Sequence of chain 1.A:
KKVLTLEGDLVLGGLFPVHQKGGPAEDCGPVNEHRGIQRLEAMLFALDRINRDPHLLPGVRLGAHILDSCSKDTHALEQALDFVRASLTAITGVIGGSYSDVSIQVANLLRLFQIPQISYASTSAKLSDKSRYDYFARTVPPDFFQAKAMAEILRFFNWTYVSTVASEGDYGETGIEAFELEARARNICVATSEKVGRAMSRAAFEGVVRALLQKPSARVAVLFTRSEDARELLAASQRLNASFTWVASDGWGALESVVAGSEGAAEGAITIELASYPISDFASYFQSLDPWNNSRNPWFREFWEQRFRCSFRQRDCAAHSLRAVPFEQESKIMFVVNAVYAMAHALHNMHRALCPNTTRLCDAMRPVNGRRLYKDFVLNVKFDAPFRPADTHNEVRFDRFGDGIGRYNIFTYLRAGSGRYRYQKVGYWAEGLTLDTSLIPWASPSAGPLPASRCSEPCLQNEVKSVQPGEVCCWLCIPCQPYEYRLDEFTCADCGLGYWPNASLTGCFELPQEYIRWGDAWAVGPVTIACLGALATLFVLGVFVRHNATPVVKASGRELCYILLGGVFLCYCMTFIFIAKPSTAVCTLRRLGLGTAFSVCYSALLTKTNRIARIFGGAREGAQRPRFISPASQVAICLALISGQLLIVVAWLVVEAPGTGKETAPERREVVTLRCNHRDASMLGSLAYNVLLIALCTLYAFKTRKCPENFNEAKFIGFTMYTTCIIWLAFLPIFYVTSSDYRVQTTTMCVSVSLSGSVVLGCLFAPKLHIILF

Sequence of chain 1.B:
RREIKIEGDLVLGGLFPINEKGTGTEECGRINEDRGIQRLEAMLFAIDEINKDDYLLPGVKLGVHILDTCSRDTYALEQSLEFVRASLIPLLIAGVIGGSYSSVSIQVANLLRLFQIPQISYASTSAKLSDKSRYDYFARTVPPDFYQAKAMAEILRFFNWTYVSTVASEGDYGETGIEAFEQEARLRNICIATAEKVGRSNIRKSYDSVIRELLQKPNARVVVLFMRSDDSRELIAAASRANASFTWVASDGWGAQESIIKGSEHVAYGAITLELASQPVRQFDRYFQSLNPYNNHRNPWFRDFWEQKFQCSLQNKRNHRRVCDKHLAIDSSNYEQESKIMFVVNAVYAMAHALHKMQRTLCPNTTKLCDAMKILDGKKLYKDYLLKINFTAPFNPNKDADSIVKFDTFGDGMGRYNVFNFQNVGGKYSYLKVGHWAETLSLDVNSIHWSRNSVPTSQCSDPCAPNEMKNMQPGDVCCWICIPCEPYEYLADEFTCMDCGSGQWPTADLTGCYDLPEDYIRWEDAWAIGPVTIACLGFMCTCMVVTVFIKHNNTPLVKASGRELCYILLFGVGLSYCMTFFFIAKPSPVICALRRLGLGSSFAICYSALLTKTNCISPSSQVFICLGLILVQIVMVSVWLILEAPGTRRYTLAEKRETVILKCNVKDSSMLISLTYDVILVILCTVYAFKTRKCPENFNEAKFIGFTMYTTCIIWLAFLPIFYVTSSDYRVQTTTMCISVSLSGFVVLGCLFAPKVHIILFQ

Binding-site contacts:
Ligand atom C9 contacts residue VAL800 of chain 1.B at 3.7 Å (hydrophobic).
Ligand atom C25 contacts residue ALA793 of chain 1.B at 4.4 Å (hydrophobic).
Ligand atom C6 contacts residue VAL800 of chain 1.B at 4.2 Å (hydrophobic).
Ligand atom C26 contacts residue ALA793 of chain 1.B at 4.0 Å (hydrophobic).
Ligand atom C23 contacts residue ALA767 of chain 1.A at 4.1 Å (hydrophobic).
Ligand atom C16 contacts residue PRO796 of chain 1.B at 4.1 Å (hydrophobic).
Ligand atom C7 contacts residue VAL800 of chain 1.B at 4.3 Å (hydrophobic).
Ligand atom C26 contacts residue LEU792 of chain 1.B at 3.5 Å (hydrophobic).
Ligand atom C14 contacts residue PRO796 of chain 1.B at 4.1 Å (hydrophobic).
Ligand atom C15 contacts residue PRO796 of chain 1.B at 3.6 Å (hydrophobic).
Ligand atom C17 contacts residue ILE771 of chain 1.A at 4.1 Å (hydrophobic).
Ligand atom C18 contacts residue VAL788 of chain 1.A at 3.7 Å (hydrophobic).
Ligand atom C7 contacts residue PRO796 of chain 1.B at 4.2 Å (hydrophobic).
Ligand atom C1 contacts residue VAL800 of chain 1.B at 3.7 Å (hydrophobic).
Ligand atom C27 contacts residue ILE764 of chain 1.A at 4.0 Å (hydrophobic).
Ligand atom C8 contacts residue VAL800 of chain 1.B at 4.5 Å (hydrophobic).
Ligand atom C12 contacts residue THR785 of chain 1.A at 3.6 Å.
Ligand atom C5 contacts residue VAL800 of chain 1.B at 4.2 Å (hydrophobic).
Ligand atom C21 contacts residue THR785 of chain 1.A at 3.9 Å.
Ligand atom C13 contacts residue ILE771 of chain 1.A at 4.4 Å (hydrophobic).
Ligand atom C22 contacts residue ILE771 of chain 1.A at 4.3 Å (hydrophobic).
Ligand atom C27 contacts residue LEU792 of chain 1.A at 3.7 Å (hydrophobic).
Ligand atom C21 contacts residue SER789 of chain 1.A at 3.4 Å.
Ligand atom C20 contacts residue SER789 of chain 1.A at 4.3 Å.
Ligand atom C11 contacts residue THR785 of chain 1.A at 3.7 Å.
Ligand atom C10 contacts residue VAL800 of chain 1.B at 4.1 Å (hydrophobic).
Ligand atom C22 contacts residue PHE768 of chain 1.A at 4.5 Å (hydrophobic).
Ligand atom C12 contacts residue ILE771 of chain 1.A at 3.7 Å (hydrophobic).
Ligand atom C22 contacts residue ALA767 of chain 1.A at 4.5 Å (hydrophobic).

The protein below binds the small molecule below.
Small molecule (SMILES): CC(C)CCC[C@@H](C)[C@H]1CC[C@H]2[C@@H]3CC=C4C[C@@H](O)CC[C@]4(C)[C@H]3CC[C@]12C